Binding-site contacts:
Ligand atom C8 contacts residue ARG412 of chain 1.C at 3.7 Å.
Ligand atom C5 contacts residue ASN301 of chain 1.C at 3.7 Å.
Ligand atom O7 contacts residue ASN301 of chain 1.C at 3.0 Å (h-bond).
Ligand atom C3 contacts residue HIS299 of chain 1.C at 4.4 Å.
Ligand atom C1 contacts residue HIS299 of chain 1.C at 4.4 Å.
Ligand atom O6 contacts residue THR383 of chain 1.C at 2.9 Å.
Ligand atom C5 contacts residue THR383 of chain 1.C at 4.2 Å.
Ligand atom C4 contacts residue ASN301 of chain 1.C at 4.2 Å.
Ligand atom C1 contacts residue ASN301 of chain 1.C at 1.4 Å.
Ligand atom C2 contacts residue ASN301 of chain 1.C at 2.4 Å.
Ligand atom C8 contacts residue THR267 of chain 1.C at 4.0 Å.
Ligand atom C3 contacts residue ASN301 of chain 1.C at 3.8 Å.
Ligand atom C6 contacts residue THR383 of chain 1.C at 4.0 Å.
Ligand atom O6 contacts residue ASN301 of chain 1.C at 4.3 Å.
Ligand atom C7 contacts residue HIS299 of chain 1.C at 3.7 Å.
Ligand atom C7 contacts residue ASN301 of chain 1.C at 3.1 Å.
Ligand atom O5 contacts residue THR383 of chain 1.C at 4.0 Å.
Ligand atom C8 contacts residue ASN301 of chain 1.C at 4.3 Å.
Ligand atom O5 contacts residue ASN301 of chain 1.C at 2.4 Å (h-bond).
Ligand atom O7 contacts residue HIS299 of chain 1.C at 2.6 Å (h-bond).
Ligand atom C8 contacts residue ASN265 of chain 1.C at 4.4 Å.
Ligand atom O7 contacts residue THR267 of chain 1.C at 4.2 Å.
Ligand atom N2 contacts residue ASN301 of chain 1.C at 2.8 Å (h-bond).

Sequence of chain 1.C:
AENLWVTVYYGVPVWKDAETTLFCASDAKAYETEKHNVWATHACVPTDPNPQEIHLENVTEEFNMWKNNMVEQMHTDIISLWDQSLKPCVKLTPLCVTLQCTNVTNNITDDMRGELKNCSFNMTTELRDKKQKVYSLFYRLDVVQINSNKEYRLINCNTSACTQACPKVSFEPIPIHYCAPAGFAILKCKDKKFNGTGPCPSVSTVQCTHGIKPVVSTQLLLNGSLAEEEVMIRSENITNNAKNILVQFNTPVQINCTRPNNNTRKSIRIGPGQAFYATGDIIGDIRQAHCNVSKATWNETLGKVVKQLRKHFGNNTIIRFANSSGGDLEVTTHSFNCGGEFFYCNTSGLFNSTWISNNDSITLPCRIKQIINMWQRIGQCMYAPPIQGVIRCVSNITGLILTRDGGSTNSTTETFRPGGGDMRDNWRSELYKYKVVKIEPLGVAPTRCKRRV

A protein and the small-molecule ligand that binds it are described below.
Small molecule (SMILES): CC(=O)N[C@H]1[C@H](O[C@H]2[C@H](O)[C@@H](NC(C)=O)CO[C@@H]2CO)O[C@H](CO)[C@@H](O)[C@@H]1O